Sequence of chain 1.F:
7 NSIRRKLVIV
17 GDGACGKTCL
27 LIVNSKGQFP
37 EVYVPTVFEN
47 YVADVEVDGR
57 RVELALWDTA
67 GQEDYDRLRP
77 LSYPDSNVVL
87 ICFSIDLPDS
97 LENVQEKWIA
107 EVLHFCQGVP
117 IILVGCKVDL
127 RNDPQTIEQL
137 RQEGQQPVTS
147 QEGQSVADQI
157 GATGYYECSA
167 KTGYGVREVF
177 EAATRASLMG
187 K

Binding-site contacts:
Ligand atom O3G contacts residue ALA20 of chain 1.F at 3.5 Å (h-bond).
Ligand atom N3B contacts residue TYR39 of chain 1.F at 3.4 Å.
Ligand atom O2A contacts residue TYR39 of chain 1.F at 3.1 Å.
Ligand atom N3B contacts residue ALA20 of chain 1.F at 3.0 Å (h-bond).
Ligand atom O6 contacts residue SER165 of chain 1.F at 3.5 Å.
Ligand atom O3A contacts residue ALA20 of chain 1.F at 3.5 Å.
Ligand atom O4' contacts residue LYS123 of chain 1.F at 2.8 Å (salt-bridge).
Ligand atom C6 contacts residue ASP125 of chain 1.F at 3.5 Å.
Ligand atom O2' contacts residue PRO36 of chain 1.F at 2.6 Å (h-bond).
Ligand atom O1G contacts residue GLY19 of chain 1.F at 3.3 Å.
Ligand atom O6 contacts residue ALA166 of chain 1.F at 3.0 Å (h-bond).
Ligand atom N2 contacts residue ASP125 of chain 1.F at 2.9 Å (salt-bridge).
Ligand atom O6 contacts residue ASP125 of chain 1.F at 3.3 Å (salt-bridge).
Ligand atom O2' contacts residue PHE35 of chain 1.F at 3.5 Å.
Ligand atom O6 contacts residue LYS167 of chain 1.F at 3.5 Å (salt-bridge).
Ligand atom N1 contacts residue ASP125 of chain 1.F at 2.8 Å (salt-bridge).
Ligand atom O2B contacts residue THR24 of chain 1.F at 2.8 Å (h-bond).
Ligand atom O1B contacts residue CYS21 of chain 1.F at 3.4 Å (h-bond).
Ligand atom O3A contacts residue GLY22 of chain 1.F at 3.0 Å (h-bond).
Ligand atom C5' contacts residue ALA20 of chain 1.F at 3.3 Å (hydrophobic).
Ligand atom O1A contacts residue CYS25 of chain 1.F at 3.0 Å (h-bond).
Ligand atom O3G contacts residue TYR39 of chain 1.F at 2.3 Å (h-bond).
Ligand atom O1G contacts residue GLY67 of chain 1.F at 3.0 Å (h-bond).
Ligand atom C6 contacts residue LYS123 of chain 1.F at 3.5 Å.
Ligand atom O1B contacts residue ALA20 of chain 1.F at 3.4 Å (h-bond).
Ligand atom C4 contacts residue PHE35 of chain 1.F at 3.3 Å (hydrophobic).
Ligand atom O2G contacts residue THR42 of chain 1.F at 2.9 Å (h-bond).
Ligand atom O3A contacts residue LYS23 of chain 1.F at 3.4 Å (salt-bridge).
Ligand atom O3' contacts residue GLU37 of chain 1.F at 2.9 Å (salt-bridge).
Ligand atom O2B contacts residue MG1 of chain 1.S at 2.4 Å.
Ligand atom PG contacts residue MG1 of chain 1.S at 3.4 Å.
Ligand atom N2 contacts residue LYS167 of chain 1.F at 3.3 Å.
Ligand atom O2' contacts residue GLU37 of chain 1.F at 3.3 Å (salt-bridge).
Ligand atom O1G contacts residue ALA20 of chain 1.F at 3.4 Å (h-bond).
Ligand atom O2G contacts residue MG1 of chain 1.S at 2.2 Å.
Ligand atom O1G contacts residue LYS23 of chain 1.F at 2.9 Å (salt-bridge).
Ligand atom O1A contacts residue THR24 of chain 1.F at 3.5 Å (h-bond).
Ligand atom O1B contacts residue LYS23 of chain 1.F at 2.6 Å (salt-bridge).
Ligand atom O1B contacts residue GLY22 of chain 1.F at 3.5 Å (h-bond).
Ligand atom O6 contacts residue LYS123 of chain 1.F at 3.3 Å.

The small molecule below binds the protein below.
Small molecule (SMILES): Nc1nc2c(ncn2[C@@H]2O[C@H](CO[P](=O)(O)O[P](=O)(O)NP(=O)(O)O)[C@@H](O)[C@H]2O)c(=O)[nH]1